Binding-site contacts:
Ligand atom C2 contacts residue ASN361 of chain 1.C at 2.4 Å.
Ligand atom C3 contacts residue ASN361 of chain 1.C at 3.8 Å.
Ligand atom C4 contacts residue ASN361 of chain 1.C at 4.3 Å.
Ligand atom O5 contacts residue SER328 of chain 1.C at 4.1 Å.
Ligand atom C1 contacts residue ASN361 of chain 1.C at 1.4 Å.
Ligand atom N2 contacts residue ASN361 of chain 1.C at 2.8 Å (h-bond).
Ligand atom O6 contacts residue SER328 of chain 1.C at 3.8 Å.
Ligand atom O7 contacts residue ASN361 of chain 1.C at 3.4 Å (h-bond).
Ligand atom O5 contacts residue ASN361 of chain 1.C at 2.4 Å (h-bond).
Ligand atom C7 contacts residue ASN361 of chain 1.C at 3.5 Å.
Ligand atom C5 contacts residue ASN361 of chain 1.C at 3.7 Å.

A protein and the small-molecule ligand that binds it are described below.
Small molecule (SMILES): CC(=O)N[C@H]1[C@H](O[C@H]2[C@H](O)[C@@H](NC(C)=O)CO[C@@H]2CO)O[C@H](CO)[C@@H](O)[C@@H]1O

Sequence of chain 1.C:
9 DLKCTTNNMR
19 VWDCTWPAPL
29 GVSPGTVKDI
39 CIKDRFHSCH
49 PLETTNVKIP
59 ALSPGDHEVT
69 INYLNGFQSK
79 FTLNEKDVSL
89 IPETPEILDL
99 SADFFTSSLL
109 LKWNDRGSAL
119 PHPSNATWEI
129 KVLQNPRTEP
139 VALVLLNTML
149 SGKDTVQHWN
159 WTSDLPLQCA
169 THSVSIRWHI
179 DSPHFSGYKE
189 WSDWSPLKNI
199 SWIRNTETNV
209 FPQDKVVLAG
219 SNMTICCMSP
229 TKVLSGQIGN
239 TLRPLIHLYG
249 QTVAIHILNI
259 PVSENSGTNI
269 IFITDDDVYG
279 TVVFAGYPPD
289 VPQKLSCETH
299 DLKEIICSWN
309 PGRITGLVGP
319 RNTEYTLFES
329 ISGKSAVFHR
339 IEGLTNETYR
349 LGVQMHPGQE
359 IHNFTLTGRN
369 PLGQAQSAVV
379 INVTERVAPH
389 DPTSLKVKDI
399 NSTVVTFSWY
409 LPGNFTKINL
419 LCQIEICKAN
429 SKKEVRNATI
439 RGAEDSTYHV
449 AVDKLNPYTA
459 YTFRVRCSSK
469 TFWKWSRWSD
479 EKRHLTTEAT